Sequence of chain 1.C:
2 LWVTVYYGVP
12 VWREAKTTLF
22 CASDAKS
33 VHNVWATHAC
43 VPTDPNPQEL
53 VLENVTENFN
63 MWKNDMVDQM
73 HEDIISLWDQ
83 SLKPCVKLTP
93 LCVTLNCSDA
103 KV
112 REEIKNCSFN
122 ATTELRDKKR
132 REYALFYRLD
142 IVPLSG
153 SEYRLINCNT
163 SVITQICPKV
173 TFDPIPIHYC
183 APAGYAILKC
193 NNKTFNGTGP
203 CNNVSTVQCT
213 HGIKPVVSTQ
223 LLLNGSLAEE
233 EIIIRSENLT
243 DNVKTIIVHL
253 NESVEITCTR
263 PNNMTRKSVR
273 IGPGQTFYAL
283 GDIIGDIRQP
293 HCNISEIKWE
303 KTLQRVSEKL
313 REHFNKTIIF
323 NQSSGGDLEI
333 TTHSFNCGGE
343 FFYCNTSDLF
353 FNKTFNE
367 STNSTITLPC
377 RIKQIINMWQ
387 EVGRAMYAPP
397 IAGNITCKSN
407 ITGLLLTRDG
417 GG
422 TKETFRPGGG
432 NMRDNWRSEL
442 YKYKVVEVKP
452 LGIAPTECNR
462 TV

The small molecule below binds the protein below.
Small molecule (SMILES): CC(=O)N[C@H]1[C@H](O[C@H]2[C@H](O)[C@@H](NC(C)=O)CO[C@@H]2CO)O[C@H](CO)[C@@H](O)[C@@H]1O

Binding-site contacts:
Ligand atom C8 contacts residue ASN204 of chain 1.C at 4.3 Å.
Ligand atom O5 contacts residue ASN194 of chain 1.C at 2.4 Å (h-bond).
Ligand atom C5 contacts residue ASN194 of chain 1.C at 3.6 Å.
Ligand atom C3 contacts residue ASN194 of chain 1.C at 3.8 Å.
Ligand atom N2 contacts residue ASN194 of chain 1.C at 2.9 Å (h-bond).
Ligand atom O6 contacts residue PRO202 of chain 1.C at 4.1 Å.
Ligand atom C2 contacts residue ASN194 of chain 1.C at 2.5 Å.
Ligand atom C5 contacts residue THR196 of chain 1.C at 3.8 Å.
Ligand atom C7 contacts residue ASN194 of chain 1.C at 3.7 Å.
Ligand atom O5 contacts residue THR196 of chain 1.C at 4.1 Å.
Ligand atom C3 contacts residue THR196 of chain 1.C at 4.5 Å.
Ligand atom C4 contacts residue ASN194 of chain 1.C at 4.2 Å.
Ligand atom C1 contacts residue ASN194 of chain 1.C at 1.4 Å.
Ligand atom C1 contacts residue THR196 of chain 1.C at 3.8 Å.
Ligand atom C8 contacts residue ASN194 of chain 1.C at 4.1 Å.
Ligand atom O6 contacts residue ASN194 of chain 1.C at 4.5 Å.
Ligand atom C8 contacts residue NAG1 of chain 1.EB at 3.6 Å.